The small molecule below binds the protein below.
Small molecule (SMILES): NC(=O)NOCc1ccccc1

Sequence of chain 1.A:
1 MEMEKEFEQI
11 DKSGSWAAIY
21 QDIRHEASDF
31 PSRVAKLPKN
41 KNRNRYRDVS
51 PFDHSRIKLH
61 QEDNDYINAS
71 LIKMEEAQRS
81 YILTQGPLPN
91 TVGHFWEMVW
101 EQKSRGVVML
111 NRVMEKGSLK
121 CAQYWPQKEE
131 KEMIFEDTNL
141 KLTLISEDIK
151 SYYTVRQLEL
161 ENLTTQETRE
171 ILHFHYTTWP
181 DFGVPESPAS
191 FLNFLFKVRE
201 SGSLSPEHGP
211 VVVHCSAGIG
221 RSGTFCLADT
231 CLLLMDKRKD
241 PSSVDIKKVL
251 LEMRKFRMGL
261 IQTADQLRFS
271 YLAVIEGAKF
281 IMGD

Binding-site contacts:
Ligand atom C6 contacts residue GLU101 of chain 1.A at 3.5 Å.
Ligand atom N contacts residue GLN61 of chain 1.A at 4.3 Å.
Ligand atom C5 contacts residue THR138 of chain 1.A at 2.9 Å.
Ligand atom C4 contacts residue LEU140 of chain 1.A at 4.2 Å (hydrophobic).
Ligand atom C contacts residue ASN139 of chain 1.A at 4.2 Å.
Ligand atom C4 contacts residue ASN139 of chain 1.A at 4.5 Å.
Ligand atom N contacts residue ASP137 of chain 1.A at 4.5 Å.
Ligand atom C1 contacts residue TRP100 of chain 1.A at 4.3 Å (hydrophobic).
Ligand atom C3 contacts residue GLU101 of chain 1.A at 4.3 Å.
Ligand atom N1 contacts residue ASP137 of chain 1.A at 3.0 Å (salt-bridge).
Ligand atom C5 contacts residue ASN139 of chain 1.A at 3.5 Å.
Ligand atom C contacts residue ASN162 of chain 1.A at 3.1 Å.
Ligand atom C6 contacts residue HIS60 of chain 1.A at 4.4 Å.
Ligand atom C4 contacts residue THR138 of chain 1.A at 2.7 Å.
Ligand atom C5 contacts residue THR164 of chain 1.A at 3.9 Å.
Ligand atom N contacts residue GLU97 of chain 1.A at 3.8 Å.
Ligand atom C3 contacts residue GLU97 of chain 1.A at 4.3 Å.
Ligand atom O contacts residue GLU97 of chain 1.A at 3.5 Å (salt-bridge).
Ligand atom C6 contacts residue GLU97 of chain 1.A at 2.9 Å.
Ligand atom C7 contacts residue ASP137 of chain 1.A at 4.1 Å.
Ligand atom C contacts residue THR164 of chain 1.A at 4.1 Å.
Ligand atom C5 contacts residue ASN162 of chain 1.A at 4.2 Å.
Ligand atom C1 contacts residue ASN162 of chain 1.A at 3.2 Å.
Ligand atom C7 contacts residue GLN61 of chain 1.A at 4.2 Å.
Ligand atom N contacts residue THR138 of chain 1.A at 4.2 Å.
Ligand atom O contacts residue GLU101 of chain 1.A at 4.4 Å.
Ligand atom C contacts residue THR138 of chain 1.A at 4.1 Å.
Ligand atom C5 contacts residue LEU140 of chain 1.A at 3.6 Å (hydrophobic).
Ligand atom O contacts residue HIS60 of chain 1.A at 4.1 Å.
Ligand atom N1 contacts residue THR138 of chain 1.A at 4.3 Å.
Ligand atom C contacts residue LEU140 of chain 1.A at 3.8 Å (hydrophobic).
Ligand atom C2 contacts residue GLU101 of chain 1.A at 4.1 Å.
Ligand atom O1 contacts residue GLN61 of chain 1.A at 4.1 Å.
Ligand atom C3 contacts residue THR138 of chain 1.A at 3.9 Å.
Ligand atom O contacts residue GLN61 of chain 1.A at 4.5 Å.
Ligand atom N1 contacts residue GLN61 of chain 1.A at 4.2 Å.